Binding-site contacts:
Ligand atom C5 contacts residue ASP90 of chain 1.A at 3.8 Å.
Ligand atom C4 contacts residue GLY134 of chain 1.A at 4.4 Å.
Ligand atom C6 contacts residue ILE92 of chain 1.A at 4.3 Å (hydrophobic).
Ligand atom C4 contacts residue ASP138 of chain 1.A at 3.4 Å.
Ligand atom O3 contacts residue GLY14 of chain 1.A at 3.9 Å.
Ligand atom O6 contacts residue PHE136 of chain 1.A at 2.9 Å (h-bond).
Ligand atom C6 contacts residue ASP138 of chain 1.A at 3.5 Å.
Ligand atom O4 contacts residue ASP90 of chain 1.A at 3.6 Å.
Ligand atom C6 contacts residue PHE136 of chain 1.A at 3.8 Å (hydrophobic).
Ligand atom O6 contacts residue GLY134 of chain 1.A at 3.4 Å (h-bond).
Ligand atom C1 contacts residue GLY134 of chain 1.A at 4.5 Å.
Ligand atom O2 contacts residue GLY134 of chain 1.A at 3.3 Å.
Ligand atom O5 contacts residue PHE136 of chain 1.A at 4.4 Å.
Ligand atom O4 contacts residue ASP138 of chain 1.A at 2.7 Å (salt-bridge).
Ligand atom C2 contacts residue GLY134 of chain 1.A at 4.4 Å.
Ligand atom C4 contacts residue ASP90 of chain 1.A at 4.3 Å.
Ligand atom O6 contacts residue ALA135 of chain 1.A at 3.1 Å (h-bond).
Ligand atom C4 contacts residue GLY15 of chain 1.A at 3.3 Å.
Ligand atom O4 contacts residue GLY14 of chain 1.A at 3.6 Å.
Ligand atom C6 contacts residue ALA135 of chain 1.A at 3.9 Å (hydrophobic).
Ligand atom C7 contacts residue ALA135 of chain 1.A at 4.0 Å (hydrophobic).
Ligand atom C1 contacts residue ALA135 of chain 1.A at 3.8 Å (hydrophobic).
Ligand atom O6 contacts residue ASP138 of chain 1.A at 2.7 Å (salt-bridge).
Ligand atom O2 contacts residue ALA135 of chain 1.A at 4.0 Å.
Ligand atom C5 contacts residue ALA135 of chain 1.A at 4.0 Å (hydrophobic).
Ligand atom O5 contacts residue ALA135 of chain 1.A at 3.0 Å (h-bond).
Ligand atom C5 contacts residue ASP138 of chain 1.A at 4.0 Å.
Ligand atom C6 contacts residue ASP90 of chain 1.A at 4.2 Å.
Ligand atom O5 contacts residue GLY134 of chain 1.A at 3.9 Å.
Ligand atom O2 contacts residue GLY15 of chain 1.A at 3.7 Å.
Ligand atom O1 contacts residue ASP90 of chain 1.A at 4.5 Å.
Ligand atom C4 contacts residue GLY14 of chain 1.A at 4.3 Å.
Ligand atom C2 contacts residue ALA135 of chain 1.A at 4.5 Å (hydrophobic).
Ligand atom O3 contacts residue GLY15 of chain 1.A at 2.8 Å (h-bond).
Ligand atom C3 contacts residue GLY15 of chain 1.A at 3.7 Å.
Ligand atom O4 contacts residue GLY15 of chain 1.A at 3.2 Å (h-bond).

The protein below binds the small molecule below.
Small molecule (SMILES): CO[C@H]1O[C@H](CO)[C@@H](O)[C@H](O)[C@@H]1O

Sequence of chain 1.A:
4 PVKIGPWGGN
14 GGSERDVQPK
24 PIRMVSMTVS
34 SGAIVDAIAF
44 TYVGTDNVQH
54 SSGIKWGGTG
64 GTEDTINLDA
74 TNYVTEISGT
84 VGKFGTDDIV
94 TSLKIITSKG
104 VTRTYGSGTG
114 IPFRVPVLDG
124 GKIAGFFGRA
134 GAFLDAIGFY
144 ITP